Sequence of chain 40.A:
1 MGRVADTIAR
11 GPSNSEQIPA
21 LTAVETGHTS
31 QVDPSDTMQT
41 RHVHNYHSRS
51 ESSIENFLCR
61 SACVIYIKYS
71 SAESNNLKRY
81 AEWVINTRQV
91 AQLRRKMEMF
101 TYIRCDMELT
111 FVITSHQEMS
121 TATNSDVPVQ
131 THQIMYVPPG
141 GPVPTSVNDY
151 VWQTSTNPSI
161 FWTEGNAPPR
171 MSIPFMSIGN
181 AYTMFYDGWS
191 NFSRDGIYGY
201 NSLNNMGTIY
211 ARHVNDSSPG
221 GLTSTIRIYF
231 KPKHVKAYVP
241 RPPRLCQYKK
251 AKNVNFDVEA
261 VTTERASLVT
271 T

Sequence of chain 51.A:
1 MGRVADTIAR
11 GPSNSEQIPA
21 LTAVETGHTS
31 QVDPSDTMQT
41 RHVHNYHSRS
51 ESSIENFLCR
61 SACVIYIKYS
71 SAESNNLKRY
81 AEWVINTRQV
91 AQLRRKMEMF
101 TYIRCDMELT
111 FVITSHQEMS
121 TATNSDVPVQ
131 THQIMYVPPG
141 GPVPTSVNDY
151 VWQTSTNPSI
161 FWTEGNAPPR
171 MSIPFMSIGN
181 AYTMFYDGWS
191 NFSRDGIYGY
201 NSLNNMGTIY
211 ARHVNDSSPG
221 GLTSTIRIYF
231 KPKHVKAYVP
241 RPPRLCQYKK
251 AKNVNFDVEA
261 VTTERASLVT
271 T

Binding-site contacts:
Ligand atom O4 contacts residue ARG227 of chain 51.A at 3.3 Å (salt-bridge).
Ligand atom C10 contacts residue ASN148 of chain 40.A at 3.7 Å.
Ligand atom C4 contacts residue ASN148 of chain 40.A at 3.3 Å.
Ligand atom C8 contacts residue ASN148 of chain 40.A at 3.3 Å.
Ligand atom O5 contacts residue ARG227 of chain 51.A at 3.5 Å (salt-bridge).
Ligand atom C5 contacts residue GLN153 of chain 40.A at 3.2 Å.
Ligand atom N1 contacts residue PHE236 of chain 51.C at 3.6 Å.
Ligand atom O1 contacts residue TYR150 of chain 40.A at 3.0 Å.
Ligand atom C9 contacts residue ASN148 of chain 40.A at 3.7 Å.
Ligand atom O2 contacts residue THR235 of chain 51.C at 3.0 Å.
Ligand atom O5 contacts residue TRP152 of chain 40.A at 3.5 Å (h-bond).
Ligand atom N1 contacts residue GLN233 of chain 51.C at 3.3 Å (h-bond).
Ligand atom C9 contacts residue ASP234 of chain 51.C at 3.6 Å.
Ligand atom C16 contacts residue THR235 of chain 51.C at 3.8 Å.
Ligand atom C6 contacts residue GLN153 of chain 40.A at 3.2 Å.
Ligand atom C16 contacts residue PHE236 of chain 51.C at 3.7 Å (hydrophobic).
Ligand atom O1 contacts residue GLN233 of chain 51.C at 3.5 Å (h-bond).
Ligand atom S1 contacts residue GLN233 of chain 51.C at 3.7 Å.
Ligand atom C20 contacts residue ARG212 of chain 40.A at 3.4 Å.
Ligand atom O4 contacts residue ARG212 of chain 40.A at 2.8 Å (salt-bridge).
Ligand atom C13 contacts residue TYR66 of chain 51.A at 3.4 Å (hydrophobic).
Ligand atom C8 contacts residue ASP234 of chain 51.C at 3.3 Å.
Ligand atom O2 contacts residue PHE236 of chain 51.C at 3.4 Å (h-bond).
Ligand atom C1 contacts residue GLN153 of chain 40.A at 3.4 Å.
Ligand atom C10 contacts residue ASP234 of chain 51.C at 3.8 Å.
Ligand atom C3 contacts residue ASP149 of chain 40.A at 3.5 Å.
Ligand atom C3 contacts residue ASN148 of chain 40.A at 3.5 Å.
Ligand atom O2 contacts residue ASP234 of chain 51.C at 3.7 Å.
Ligand atom C6 contacts residue PHE236 of chain 51.C at 3.5 Å (hydrophobic).
Ligand atom C4 contacts residue ASP149 of chain 40.A at 3.5 Å.
Ligand atom N1 contacts residue GLN153 of chain 40.A at 2.7 Å (h-bond).
Ligand atom C15 contacts residue TYR66 of chain 51.A at 3.4 Å (hydrophobic).
Ligand atom C14 contacts residue TYR66 of chain 51.A at 3.4 Å (hydrophobic).
Ligand atom O2 contacts residue GLN233 of chain 51.C at 3.0 Å.
Ligand atom C2 contacts residue TYR66 of chain 51.A at 3.8 Å (hydrophobic).
Ligand atom O5 contacts residue TYR229 of chain 51.A at 3.8 Å.
Ligand atom O1 contacts residue ASP149 of chain 40.A at 3.6 Å.
Ligand atom C7 contacts residue THR235 of chain 51.C at 3.8 Å.
Ligand atom O5 contacts residue ARG212 of chain 40.A at 3.3 Å (salt-bridge).
Ligand atom C20 contacts residue ARG227 of chain 51.A at 3.6 Å.

This protein binds this small molecule.
Small molecule (SMILES): CCCOc1ccc2cc(S(=O)(=O)Nc3ccc(C(=O)O)cc3)ccc2c1

Sequence of chain 51.C:
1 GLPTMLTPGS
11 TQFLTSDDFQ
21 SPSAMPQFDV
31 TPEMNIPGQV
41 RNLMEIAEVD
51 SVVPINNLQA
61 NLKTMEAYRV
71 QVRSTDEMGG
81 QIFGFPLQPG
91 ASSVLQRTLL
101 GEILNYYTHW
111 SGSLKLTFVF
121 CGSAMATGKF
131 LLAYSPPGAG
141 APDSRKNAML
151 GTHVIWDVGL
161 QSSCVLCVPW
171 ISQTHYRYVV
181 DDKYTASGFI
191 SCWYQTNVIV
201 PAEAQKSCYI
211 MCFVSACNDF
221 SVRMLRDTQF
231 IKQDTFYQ